Binding-site contacts:
Ligand atom C5 contacts residue TYR28 of chain 1.A at 4.0 Å (hydrophobic).
Ligand atom C8 contacts residue ASN61 of chain 1.A at 3.6 Å.
Ligand atom O7 contacts residue ASN61 of chain 1.A at 3.8 Å.
Ligand atom C2 contacts residue ASN61 of chain 1.A at 2.5 Å.
Ligand atom N2 contacts residue ASN61 of chain 1.A at 2.8 Å (h-bond).
Ligand atom C4 contacts residue ASN61 of chain 1.A at 4.3 Å.
Ligand atom C3 contacts residue ASN61 of chain 1.A at 3.8 Å.
Ligand atom C2 contacts residue TYR28 of chain 1.A at 4.5 Å (hydrophobic).
Ligand atom O5 contacts residue ASN61 of chain 1.A at 2.4 Å (h-bond).
Ligand atom C1 contacts residue TYR28 of chain 1.A at 3.5 Å (hydrophobic).
Ligand atom C1 contacts residue ASN61 of chain 1.A at 1.4 Å.
Ligand atom C7 contacts residue ASN61 of chain 1.A at 3.3 Å.
Ligand atom O5 contacts residue TYR28 of chain 1.A at 4.0 Å.
Ligand atom C5 contacts residue ASN61 of chain 1.A at 3.6 Å.
Ligand atom N2 contacts residue TYR28 of chain 1.A at 4.4 Å.

Sequence of chain 1.A:
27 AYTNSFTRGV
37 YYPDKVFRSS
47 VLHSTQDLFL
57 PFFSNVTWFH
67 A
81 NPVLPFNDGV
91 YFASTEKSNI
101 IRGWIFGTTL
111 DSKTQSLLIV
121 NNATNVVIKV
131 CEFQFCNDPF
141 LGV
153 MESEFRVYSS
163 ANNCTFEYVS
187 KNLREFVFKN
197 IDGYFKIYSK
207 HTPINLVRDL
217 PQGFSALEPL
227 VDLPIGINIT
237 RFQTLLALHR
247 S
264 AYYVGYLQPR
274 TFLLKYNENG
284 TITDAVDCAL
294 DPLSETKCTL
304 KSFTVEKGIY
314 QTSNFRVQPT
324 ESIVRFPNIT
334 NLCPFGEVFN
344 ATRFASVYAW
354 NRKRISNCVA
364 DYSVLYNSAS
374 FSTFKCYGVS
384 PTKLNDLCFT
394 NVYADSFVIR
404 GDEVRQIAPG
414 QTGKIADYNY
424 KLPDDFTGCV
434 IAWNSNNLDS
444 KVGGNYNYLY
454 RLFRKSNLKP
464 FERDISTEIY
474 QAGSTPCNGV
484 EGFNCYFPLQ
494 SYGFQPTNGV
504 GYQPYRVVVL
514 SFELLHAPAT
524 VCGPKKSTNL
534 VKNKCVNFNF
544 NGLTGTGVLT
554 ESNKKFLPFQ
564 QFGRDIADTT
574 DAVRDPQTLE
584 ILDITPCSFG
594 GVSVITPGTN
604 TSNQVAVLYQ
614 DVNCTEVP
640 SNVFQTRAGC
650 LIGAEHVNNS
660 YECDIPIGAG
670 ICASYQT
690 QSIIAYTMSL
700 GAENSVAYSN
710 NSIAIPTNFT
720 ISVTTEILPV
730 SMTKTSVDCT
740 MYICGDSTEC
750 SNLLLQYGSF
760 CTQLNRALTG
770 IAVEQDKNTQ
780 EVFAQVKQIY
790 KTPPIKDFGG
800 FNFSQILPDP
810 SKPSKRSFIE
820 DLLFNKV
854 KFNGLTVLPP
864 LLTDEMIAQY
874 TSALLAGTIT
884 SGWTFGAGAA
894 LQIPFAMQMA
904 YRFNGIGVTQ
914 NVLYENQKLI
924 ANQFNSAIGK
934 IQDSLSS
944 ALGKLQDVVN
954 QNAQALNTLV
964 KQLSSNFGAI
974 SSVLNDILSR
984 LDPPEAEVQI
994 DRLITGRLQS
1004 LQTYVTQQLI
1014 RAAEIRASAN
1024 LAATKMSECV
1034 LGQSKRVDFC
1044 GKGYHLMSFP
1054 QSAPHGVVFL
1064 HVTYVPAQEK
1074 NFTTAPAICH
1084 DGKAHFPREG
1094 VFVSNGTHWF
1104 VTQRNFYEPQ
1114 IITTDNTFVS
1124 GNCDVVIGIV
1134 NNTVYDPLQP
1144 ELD

This small molecule binds to this protein.
Small molecule (SMILES): CC(=O)N[C@@H]1[C@@H](O)[C@H](O)[C@@H](CO)O[C@H]1O